This small molecule binds to this protein.
Small molecule (SMILES): CC(=O)N[C@@H]1[C@@H](O)[C@H](O)[C@@H](CO)O[C@H]1O

Sequence of chain 1.A:
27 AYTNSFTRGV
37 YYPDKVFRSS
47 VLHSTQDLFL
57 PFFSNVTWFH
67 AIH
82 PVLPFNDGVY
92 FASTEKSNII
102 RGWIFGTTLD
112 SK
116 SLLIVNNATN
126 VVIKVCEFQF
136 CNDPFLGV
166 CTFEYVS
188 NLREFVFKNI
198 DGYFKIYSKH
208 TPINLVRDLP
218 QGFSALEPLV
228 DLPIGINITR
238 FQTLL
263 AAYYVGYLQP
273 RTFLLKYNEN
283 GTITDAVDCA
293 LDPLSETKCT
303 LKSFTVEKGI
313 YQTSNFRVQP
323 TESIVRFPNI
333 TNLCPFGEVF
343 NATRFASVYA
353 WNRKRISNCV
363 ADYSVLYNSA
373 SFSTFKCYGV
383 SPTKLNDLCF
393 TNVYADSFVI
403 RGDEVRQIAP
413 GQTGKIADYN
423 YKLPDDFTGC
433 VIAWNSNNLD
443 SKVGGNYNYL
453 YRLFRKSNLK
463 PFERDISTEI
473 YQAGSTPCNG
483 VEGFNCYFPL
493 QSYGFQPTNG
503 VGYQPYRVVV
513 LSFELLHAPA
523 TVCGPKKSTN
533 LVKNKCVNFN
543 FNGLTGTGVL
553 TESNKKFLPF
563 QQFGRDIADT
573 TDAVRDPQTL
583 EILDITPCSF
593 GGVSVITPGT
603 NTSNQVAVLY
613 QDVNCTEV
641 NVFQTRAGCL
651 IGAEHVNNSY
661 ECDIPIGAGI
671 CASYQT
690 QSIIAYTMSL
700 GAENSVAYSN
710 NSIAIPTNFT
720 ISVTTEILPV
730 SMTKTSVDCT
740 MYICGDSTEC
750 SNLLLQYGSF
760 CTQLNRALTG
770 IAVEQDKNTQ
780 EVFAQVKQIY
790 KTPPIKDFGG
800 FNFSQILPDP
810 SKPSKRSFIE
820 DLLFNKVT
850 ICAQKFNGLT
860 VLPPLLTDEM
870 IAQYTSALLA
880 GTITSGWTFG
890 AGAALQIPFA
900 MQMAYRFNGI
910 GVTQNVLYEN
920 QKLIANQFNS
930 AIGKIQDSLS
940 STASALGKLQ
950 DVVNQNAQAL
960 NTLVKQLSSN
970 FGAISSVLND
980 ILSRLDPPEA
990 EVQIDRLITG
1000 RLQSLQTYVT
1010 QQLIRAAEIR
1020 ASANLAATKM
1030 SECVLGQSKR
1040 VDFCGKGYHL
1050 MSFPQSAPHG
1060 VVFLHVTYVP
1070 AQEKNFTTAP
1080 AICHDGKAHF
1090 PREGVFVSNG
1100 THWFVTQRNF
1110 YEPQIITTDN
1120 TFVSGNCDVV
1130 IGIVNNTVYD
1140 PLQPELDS

Binding-site contacts:
Ligand atom C8 contacts residue ASN616 of chain 1.A at 4.3 Å.
Ligand atom C5 contacts residue ASN616 of chain 1.A at 3.7 Å.
Ligand atom C2 contacts residue ASN616 of chain 1.A at 2.5 Å.
Ligand atom N2 contacts residue ASN616 of chain 1.A at 2.9 Å (h-bond).
Ligand atom C4 contacts residue ASN616 of chain 1.A at 4.2 Å.
Ligand atom C7 contacts residue ASN616 of chain 1.A at 3.1 Å.
Ligand atom C1 contacts residue ASN616 of chain 1.A at 1.4 Å.
Ligand atom C8 contacts residue GLN644 of chain 1.A at 4.0 Å.
Ligand atom C3 contacts residue ASN616 of chain 1.A at 3.8 Å.
Ligand atom O5 contacts residue ASN616 of chain 1.A at 2.3 Å (h-bond).
Ligand atom O7 contacts residue ASN616 of chain 1.A at 2.8 Å (h-bond).